A small-molecule ligand and the protein it binds are described below.
Small molecule (SMILES): CC(=O)N[C@H]1[C@H](O[C@H]2[C@H](O)[C@@H](NC(C)=O)CO[C@@H]2CO)O[C@H](CO)[C@@H](O[C@@H]2O[C@H](CO)[C@@H](O)[C@H](O)[C@@H]2O)[C@@H]1O

Sequence of chain 1.Q:
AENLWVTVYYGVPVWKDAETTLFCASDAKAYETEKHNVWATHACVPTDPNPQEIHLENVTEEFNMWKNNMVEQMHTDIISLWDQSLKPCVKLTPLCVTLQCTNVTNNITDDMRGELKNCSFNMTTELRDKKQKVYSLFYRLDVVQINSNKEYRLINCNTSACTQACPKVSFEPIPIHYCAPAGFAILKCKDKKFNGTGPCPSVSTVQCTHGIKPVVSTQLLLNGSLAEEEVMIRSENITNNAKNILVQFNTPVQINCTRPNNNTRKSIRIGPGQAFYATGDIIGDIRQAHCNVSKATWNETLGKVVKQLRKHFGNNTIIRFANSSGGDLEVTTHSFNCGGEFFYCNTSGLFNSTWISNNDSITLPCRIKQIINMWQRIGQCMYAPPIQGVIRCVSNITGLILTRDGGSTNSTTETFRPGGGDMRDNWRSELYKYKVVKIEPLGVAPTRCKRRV

Binding-site contacts:
Ligand atom C2 contacts residue ASN204 of chain 1.Q at 2.4 Å.
Ligand atom O7 contacts residue ASN204 of chain 1.Q at 3.1 Å (h-bond).
Ligand atom C1 contacts residue ASN204 of chain 1.Q at 1.4 Å.
Ligand atom C3 contacts residue ASN204 of chain 1.Q at 3.8 Å.
Ligand atom C1 contacts residue THR206 of chain 1.Q at 4.0 Å.
Ligand atom C5 contacts residue ASN204 of chain 1.Q at 3.6 Å.
Ligand atom O6 contacts residue THR206 of chain 1.Q at 4.5 Å.
Ligand atom O5 contacts residue ASN204 of chain 1.Q at 2.4 Å (h-bond).
Ligand atom C8 contacts residue ASN204 of chain 1.Q at 4.3 Å.
Ligand atom O7 contacts residue HIS321 of chain 1.Q at 4.0 Å.
Ligand atom C8 contacts residue SER244 of chain 1.Q at 3.8 Å.
Ligand atom O5 contacts residue THR206 of chain 1.Q at 3.9 Å.
Ligand atom C6 contacts residue THR206 of chain 1.Q at 4.2 Å.
Ligand atom O6 contacts residue ASN204 of chain 1.Q at 3.9 Å.
Ligand atom C7 contacts residue ASN204 of chain 1.Q at 3.2 Å.
Ligand atom C5 contacts residue THR206 of chain 1.Q at 3.7 Å.
Ligand atom C4 contacts residue ASN204 of chain 1.Q at 4.2 Å.
Ligand atom N2 contacts residue ASN204 of chain 1.Q at 2.9 Å (h-bond).